A small-molecule ligand and the protein it binds are described below.
Small molecule (SMILES): N[C@@H](CC(=O)O)C(=O)O

Binding-site contacts:
Ligand atom N contacts residue ARG276 of chain 1.A at 2.7 Å (salt-bridge).
Ligand atom CA contacts residue THR398 of chain 1.A at 3.5 Å.
Ligand atom OXT contacts residue SER277 of chain 1.A at 3.4 Å.
Ligand atom CA contacts residue VAL355 of chain 1.A at 3.9 Å (hydrophobic).
Ligand atom OXT contacts residue ARG276 of chain 1.A at 2.9 Å (salt-bridge).
Ligand atom CB contacts residue MET311 of chain 1.A at 3.9 Å (hydrophobic).
Ligand atom CA contacts residue ASP394 of chain 1.A at 3.8 Å.
Ligand atom O contacts residue THR398 of chain 1.A at 3.2 Å.
Ligand atom CG contacts residue GLY359 of chain 1.A at 3.4 Å.
Ligand atom CG contacts residue THR352 of chain 1.A at 3.9 Å.
Ligand atom N contacts residue THR398 of chain 1.A at 3.8 Å.
Ligand atom CG contacts residue ARG397 of chain 1.A at 3.3 Å.
Ligand atom OD1 contacts residue PRO356 of chain 1.A at 3.8 Å.
Ligand atom N contacts residue PRO356 of chain 1.A at 3.6 Å (h-bond).
Ligand atom OD1 contacts residue ARG397 of chain 1.A at 2.7 Å (salt-bridge).
Ligand atom OXT contacts residue SER278 of chain 1.A at 2.6 Å (h-bond).
Ligand atom O contacts residue ASN401 of chain 1.A at 3.2 Å (h-bond).
Ligand atom OD2 contacts residue THR352 of chain 1.A at 3.4 Å.
Ligand atom CA contacts residue ARG276 of chain 1.A at 3.6 Å.
Ligand atom CB contacts residue GLY354 of chain 1.A at 3.9 Å.
Ligand atom N contacts residue ASP394 of chain 1.A at 3.4 Å (salt-bridge).
Ligand atom N contacts residue VAL355 of chain 1.A at 2.8 Å (h-bond).
Ligand atom OD2 contacts residue ARG397 of chain 1.A at 3.3 Å (salt-bridge).
Ligand atom OD1 contacts residue ASP394 of chain 1.A at 2.9 Å (salt-bridge).
Ligand atom C contacts residue SER278 of chain 1.A at 3.6 Å.
Ligand atom OD1 contacts residue VAL355 of chain 1.A at 3.5 Å (h-bond).
Ligand atom C contacts residue THR398 of chain 1.A at 3.5 Å.
Ligand atom OD2 contacts residue GLY359 of chain 1.A at 3.2 Å.
Ligand atom O contacts residue MET311 of chain 1.A at 3.7 Å.
Ligand atom C contacts residue VAL355 of chain 1.A at 3.9 Å (hydrophobic).
Ligand atom OXT contacts residue VAL355 of chain 1.A at 3.3 Å (h-bond).
Ligand atom OXT contacts residue GLY354 of chain 1.A at 3.0 Å.
Ligand atom O contacts residue SER278 of chain 1.A at 3.3 Å.
Ligand atom OXT contacts residue THR398 of chain 1.A at 3.7 Å.
Ligand atom OD1 contacts residue GLY359 of chain 1.A at 3.2 Å (h-bond).
Ligand atom OD2 contacts residue THR314 of chain 1.A at 3.0 Å (h-bond).
Ligand atom CG contacts residue ASP394 of chain 1.A at 3.8 Å.
Ligand atom C contacts residue GLY354 of chain 1.A at 3.7 Å.
Ligand atom C contacts residue ARG276 of chain 1.A at 3.5 Å.
Ligand atom CG contacts residue THR314 of chain 1.A at 3.9 Å.

Sequence of chain 1.A:
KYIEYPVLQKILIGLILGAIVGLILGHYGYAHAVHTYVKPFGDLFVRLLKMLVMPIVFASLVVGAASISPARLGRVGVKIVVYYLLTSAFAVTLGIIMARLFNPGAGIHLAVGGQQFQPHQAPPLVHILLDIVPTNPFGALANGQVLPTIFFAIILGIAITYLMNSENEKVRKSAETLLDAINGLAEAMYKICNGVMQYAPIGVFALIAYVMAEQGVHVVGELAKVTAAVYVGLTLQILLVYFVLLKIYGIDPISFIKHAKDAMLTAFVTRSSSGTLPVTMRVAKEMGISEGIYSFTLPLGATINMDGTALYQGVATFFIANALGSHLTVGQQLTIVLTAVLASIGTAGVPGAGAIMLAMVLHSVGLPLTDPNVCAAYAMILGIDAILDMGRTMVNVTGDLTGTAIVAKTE